Sequence of chain 27.C:
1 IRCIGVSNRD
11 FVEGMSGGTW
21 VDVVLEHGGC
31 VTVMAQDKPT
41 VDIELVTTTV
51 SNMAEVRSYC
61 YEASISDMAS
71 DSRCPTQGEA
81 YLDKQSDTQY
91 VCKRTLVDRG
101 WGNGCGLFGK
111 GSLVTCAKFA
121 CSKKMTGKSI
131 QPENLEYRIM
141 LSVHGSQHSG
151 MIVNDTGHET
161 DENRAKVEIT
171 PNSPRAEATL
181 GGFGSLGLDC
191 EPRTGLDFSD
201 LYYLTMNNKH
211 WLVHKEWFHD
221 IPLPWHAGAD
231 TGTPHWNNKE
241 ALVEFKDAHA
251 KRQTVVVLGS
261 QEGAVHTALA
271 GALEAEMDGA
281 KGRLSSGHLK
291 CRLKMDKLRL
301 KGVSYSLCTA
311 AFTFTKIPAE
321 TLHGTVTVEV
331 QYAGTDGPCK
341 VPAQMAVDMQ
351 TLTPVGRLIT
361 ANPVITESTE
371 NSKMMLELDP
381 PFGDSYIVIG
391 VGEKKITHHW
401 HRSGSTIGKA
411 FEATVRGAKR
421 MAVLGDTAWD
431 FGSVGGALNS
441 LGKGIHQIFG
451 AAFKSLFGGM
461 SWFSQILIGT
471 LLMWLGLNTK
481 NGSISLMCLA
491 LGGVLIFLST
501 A

Binding-site contacts:
Ligand atom O7 contacts residue ASN154 of chain 27.C at 2.1 Å (h-bond).
Ligand atom O7 contacts residue VAL153 of chain 27.C at 4.1 Å.
Ligand atom O7 contacts residue GLY150 of chain 27.C at 4.2 Å.
Ligand atom C1 contacts residue ASN154 of chain 27.C at 3.0 Å.
Ligand atom O5 contacts residue ASN154 of chain 27.C at 4.1 Å.
Ligand atom C5 contacts residue THR156 of chain 27.C at 4.1 Å.
Ligand atom O5 contacts residue THR156 of chain 27.C at 4.0 Å.
Ligand atom N2 contacts residue ASN154 of chain 27.C at 3.2 Å (h-bond).
Ligand atom C6 contacts residue THR156 of chain 27.C at 3.7 Å.
Ligand atom C7 contacts residue ASN154 of chain 27.C at 2.2 Å.
Ligand atom C1 contacts residue THR156 of chain 27.C at 4.2 Å.
Ligand atom C8 contacts residue ASN154 of chain 27.C at 2.3 Å.
Ligand atom C2 contacts residue ASN154 of chain 27.C at 3.6 Å.
Ligand atom O6 contacts residue THR156 of chain 27.C at 2.7 Å (h-bond).

A small-molecule ligand and the protein it binds are described below.
Small molecule (SMILES): CC(=O)N[C@H]1[C@H](O[C@H]2[C@H](O)[C@@H](NC(C)=O)CO[C@@H]2CO)O[C@H](CO)[C@@H](O)[C@@H]1O